Sequence of chain 4.A:
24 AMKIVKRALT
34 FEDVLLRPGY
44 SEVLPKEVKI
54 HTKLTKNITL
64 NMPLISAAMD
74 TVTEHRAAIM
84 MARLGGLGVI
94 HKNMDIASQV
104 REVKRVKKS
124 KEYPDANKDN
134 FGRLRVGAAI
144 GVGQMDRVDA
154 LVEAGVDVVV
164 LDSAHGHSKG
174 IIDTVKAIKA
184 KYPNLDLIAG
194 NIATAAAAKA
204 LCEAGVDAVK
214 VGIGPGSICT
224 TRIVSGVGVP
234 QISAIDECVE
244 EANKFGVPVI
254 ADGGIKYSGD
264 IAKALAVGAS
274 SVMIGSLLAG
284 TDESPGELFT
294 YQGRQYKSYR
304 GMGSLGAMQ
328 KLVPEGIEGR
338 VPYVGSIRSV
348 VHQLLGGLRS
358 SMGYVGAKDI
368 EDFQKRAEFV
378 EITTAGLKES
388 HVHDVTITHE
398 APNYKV

This protein binds this small molecule.
Small molecule (SMILES): C=C(C)c1cccc(C(C)(C)NC(=O)Nc2ccc(Cl)c(OCC(=O)O)c2)c1

Sequence of chain 1.A:
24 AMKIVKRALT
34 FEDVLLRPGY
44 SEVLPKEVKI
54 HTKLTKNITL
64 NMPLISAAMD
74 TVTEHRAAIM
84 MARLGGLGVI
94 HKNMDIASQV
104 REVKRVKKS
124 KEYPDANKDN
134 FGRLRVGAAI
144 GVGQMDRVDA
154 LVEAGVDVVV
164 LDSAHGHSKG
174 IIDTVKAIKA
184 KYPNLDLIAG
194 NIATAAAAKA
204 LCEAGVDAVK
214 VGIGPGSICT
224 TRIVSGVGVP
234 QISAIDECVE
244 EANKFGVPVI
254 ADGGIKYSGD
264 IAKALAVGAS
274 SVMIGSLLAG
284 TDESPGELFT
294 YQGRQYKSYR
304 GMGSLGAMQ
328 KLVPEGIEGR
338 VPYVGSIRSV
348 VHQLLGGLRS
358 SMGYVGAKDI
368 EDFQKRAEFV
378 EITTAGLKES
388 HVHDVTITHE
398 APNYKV

Binding-site contacts:
Ligand atom O25 contacts residue SER166 of chain 1.A at 3.5 Å (h-bond).
Ligand atom C18 contacts residue ALA167 of chain 1.A at 4.0 Å (hydrophobic).
Ligand atom C20 contacts residue PRO48 of chain 4.A at 3.7 Å (hydrophobic).
Ligand atom C19 contacts residue PRO48 of chain 4.A at 3.8 Å (hydrophobic).
Ligand atom CL contacts residue HIS168 of chain 1.A at 4.0 Å.
Ligand atom N4 contacts residue GLU332 of chain 1.A at 3.0 Å (salt-bridge).
Ligand atom C3 contacts residue MET305 of chain 1.A at 3.8 Å (hydrophobic).
Ligand atom C3 contacts residue GLY306 of chain 1.A at 3.7 Å.
Ligand atom C22 contacts residue TYR361 of chain 4.A at 3.6 Å (hydrophobic).
Ligand atom CL contacts residue GLY360 of chain 4.A at 3.7 Å.
Ligand atom C17 contacts residue ALA167 of chain 1.A at 3.8 Å (hydrophobic).
Ligand atom C7 contacts residue ALA167 of chain 1.A at 3.8 Å (hydrophobic).
Ligand atom C13 contacts residue VAL330 of chain 1.A at 3.5 Å (hydrophobic).
Ligand atom C13 contacts residue GLY306 of chain 1.A at 3.9 Å.
Ligand atom C17 contacts residue GLU332 of chain 1.A at 4.0 Å.
Ligand atom C13 contacts residue GLU332 of chain 1.A at 3.7 Å.
Ligand atom C8 contacts residue ALA167 of chain 1.A at 3.6 Å (hydrophobic).
Ligand atom C24 contacts residue SER166 of chain 1.A at 4.0 Å.
Ligand atom C8 contacts residue TYR361 of chain 4.A at 3.9 Å (hydrophobic).
Ligand atom C28 contacts residue SER166 of chain 1.A at 3.6 Å.
Ligand atom C2 contacts residue GLY306 of chain 1.A at 3.8 Å.
Ligand atom C10 contacts residue GLU332 of chain 1.A at 3.5 Å.
Ligand atom O1 contacts residue LEU47 of chain 4.A at 3.9 Å.
Ligand atom C4 contacts residue GLY306 of chain 1.A at 4.0 Å.
Ligand atom C7 contacts residue IMP1 of chain 1.D at 3.6 Å.
Ligand atom C10 contacts residue ALA167 of chain 1.A at 4.0 Å (hydrophobic).
Ligand atom N4 contacts residue ALA167 of chain 1.A at 3.8 Å.
Ligand atom C21 contacts residue PRO48 of chain 4.A at 3.8 Å (hydrophobic).
Ligand atom C8 contacts residue EDO1 of chain 1.J at 3.6 Å.
Ligand atom C8 contacts residue THR224 of chain 1.A at 3.6 Å.
Ligand atom C9 contacts residue IMP1 of chain 1.D at 3.5 Å.
Ligand atom C22 contacts residue SER357 of chain 4.A at 3.6 Å.
Ligand atom CL contacts residue PRO48 of chain 4.A at 3.9 Å.
Ligand atom C8 contacts residue IMP1 of chain 1.D at 3.6 Å.
Ligand atom C21 contacts residue SER357 of chain 4.A at 3.7 Å.
Ligand atom CL contacts residue VAL46 of chain 4.A at 3.9 Å.
Ligand atom C8 contacts residue GLU332 of chain 1.A at 3.7 Å.
Ligand atom N3 contacts residue GLU332 of chain 1.A at 3.0 Å (salt-bridge).
Ligand atom O1 contacts residue PRO48 of chain 4.A at 4.0 Å.
Ligand atom C21 contacts residue TYR361 of chain 4.A at 4.0 Å (hydrophobic).